The protein below binds the small molecule below.
Small molecule (SMILES): O=C(NO)c1cccc(C(=O)NO)c1

Binding-site contacts:
Ligand atom C10 contacts residue HIS122 of chain 2.IA at 4.0 Å.
Ligand atom C09 contacts residue ASP123 of chain 2.JA at 4.4 Å.
Ligand atom O13 contacts residue HIS122 of chain 2.HA at 3.0 Å.
Ligand atom C07 contacts residue ASP123 of chain 2.JA at 2.9 Å.
Ligand atom O12 contacts residue HIS122 of chain 2.JA at 3.5 Å.
Ligand atom N11 contacts residue HIS122 of chain 2.JA at 3.7 Å.
Ligand atom C09 contacts residue NI1 of chain 2.OD at 4.3 Å.
Ligand atom C09 contacts residue HIS122 of chain 2.JA at 3.8 Å.
Ligand atom C06 contacts residue ASP123 of chain 2.JA at 3.9 Å.
Ligand atom C10 contacts residue NI1 of chain 2.OD at 2.8 Å.
Ligand atom O13 contacts residue NI1 of chain 2.OD at 2.0 Å (h-bond).
Ligand atom C10 contacts residue HIS122 of chain 2.JA at 3.0 Å.
Ligand atom O12 contacts residue NI1 of chain 2.OD at 2.0 Å (h-bond).
Ligand atom O13 contacts residue HIS122 of chain 2.JA at 2.2 Å.
Ligand atom O12 contacts residue HIS122 of chain 2.HA at 3.4 Å (h-bond).
Ligand atom N11 contacts residue HIS122 of chain 2.HA at 4.3 Å.
Ligand atom C08 contacts residue ASP123 of chain 2.JA at 3.2 Å.
Ligand atom O13 contacts residue HIS122 of chain 2.IA at 3.9 Å.
Ligand atom N11 contacts residue NI1 of chain 2.OD at 2.9 Å (h-bond).
Ligand atom C08 contacts residue HIS122 of chain 2.JA at 4.0 Å.
Ligand atom O12 contacts residue HIS122 of chain 2.IA at 2.1 Å.
Ligand atom N03 contacts residue ASP123 of chain 2.JA at 4.5 Å.
Ligand atom C10 contacts residue HIS122 of chain 2.HA at 4.0 Å.
Ligand atom N11 contacts residue HIS122 of chain 2.IA at 3.2 Å.

Sequence of chain 2.HA:
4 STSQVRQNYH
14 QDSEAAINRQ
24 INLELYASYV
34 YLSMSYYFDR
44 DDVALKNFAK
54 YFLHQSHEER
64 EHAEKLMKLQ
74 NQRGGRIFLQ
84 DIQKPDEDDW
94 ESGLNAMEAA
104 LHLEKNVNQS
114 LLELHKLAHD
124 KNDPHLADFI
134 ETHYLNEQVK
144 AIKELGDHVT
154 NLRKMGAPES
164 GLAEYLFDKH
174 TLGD

Sequence of chain 2.IA:
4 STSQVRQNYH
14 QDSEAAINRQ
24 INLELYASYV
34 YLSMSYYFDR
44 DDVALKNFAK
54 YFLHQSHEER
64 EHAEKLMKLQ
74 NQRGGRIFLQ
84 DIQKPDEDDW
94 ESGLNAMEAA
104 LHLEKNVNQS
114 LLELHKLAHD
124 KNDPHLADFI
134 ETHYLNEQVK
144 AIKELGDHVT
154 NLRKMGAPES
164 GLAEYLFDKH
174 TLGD

Sequence of chain 2.JA:
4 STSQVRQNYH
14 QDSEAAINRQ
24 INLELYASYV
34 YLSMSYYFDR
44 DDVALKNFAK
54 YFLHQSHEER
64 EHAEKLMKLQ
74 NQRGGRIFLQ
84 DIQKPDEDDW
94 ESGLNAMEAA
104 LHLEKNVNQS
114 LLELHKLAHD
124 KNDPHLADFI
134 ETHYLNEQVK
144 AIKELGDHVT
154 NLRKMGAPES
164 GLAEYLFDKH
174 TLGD